Sequence of chain 1.I:
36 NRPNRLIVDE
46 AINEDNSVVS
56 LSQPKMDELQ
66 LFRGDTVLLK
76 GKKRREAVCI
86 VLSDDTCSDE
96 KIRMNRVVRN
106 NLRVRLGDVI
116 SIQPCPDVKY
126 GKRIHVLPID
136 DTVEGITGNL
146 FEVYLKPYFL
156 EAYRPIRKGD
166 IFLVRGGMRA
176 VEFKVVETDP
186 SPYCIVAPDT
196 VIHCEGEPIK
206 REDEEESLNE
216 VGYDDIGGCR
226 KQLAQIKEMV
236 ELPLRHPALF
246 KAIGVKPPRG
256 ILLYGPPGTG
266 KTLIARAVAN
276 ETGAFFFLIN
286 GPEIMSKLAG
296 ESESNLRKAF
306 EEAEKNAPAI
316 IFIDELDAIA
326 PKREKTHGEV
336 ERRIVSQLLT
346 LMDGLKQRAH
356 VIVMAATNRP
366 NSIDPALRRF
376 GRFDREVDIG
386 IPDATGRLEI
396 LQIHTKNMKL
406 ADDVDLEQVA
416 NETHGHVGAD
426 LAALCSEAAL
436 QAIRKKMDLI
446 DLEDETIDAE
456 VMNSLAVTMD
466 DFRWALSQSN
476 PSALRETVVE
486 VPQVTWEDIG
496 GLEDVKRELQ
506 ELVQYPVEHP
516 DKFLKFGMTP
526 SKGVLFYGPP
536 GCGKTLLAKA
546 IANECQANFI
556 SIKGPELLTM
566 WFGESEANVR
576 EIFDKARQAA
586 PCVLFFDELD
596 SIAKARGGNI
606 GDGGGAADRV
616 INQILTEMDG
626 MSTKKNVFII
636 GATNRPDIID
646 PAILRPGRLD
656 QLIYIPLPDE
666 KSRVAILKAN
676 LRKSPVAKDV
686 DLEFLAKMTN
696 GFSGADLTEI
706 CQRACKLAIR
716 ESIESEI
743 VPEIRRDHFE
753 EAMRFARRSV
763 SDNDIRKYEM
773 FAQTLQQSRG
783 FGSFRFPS

A protein and the small-molecule ligand that binds it are described below.
Small molecule (SMILES): Cc1cc2c(C(N)=O)cccc2n1-c1nc2c(c(NCc3ccccc3)n1)COCC2

Binding-site contacts:
Ligand atom C13 contacts residue LEU541 of chain 1.I at 3.2 Å (hydrophobic).
Ligand atom C17 contacts residue ASP493 of chain 1.I at 3.6 Å.
Ligand atom C09 contacts residue THR703 of chain 1.I at 3.6 Å.
Ligand atom O01 contacts residue THR703 of chain 1.I at 2.4 Å (h-bond).
Ligand atom N12 contacts residue LEU541 of chain 1.I at 3.4 Å.
Ligand atom C07 contacts residue LEU541 of chain 1.I at 3.3 Å (hydrophobic).
Ligand atom C04 contacts residue GLY536 of chain 1.I at 3.8 Å.
Ligand atom N14 contacts residue LEU541 of chain 1.I at 3.5 Å.
Ligand atom C02 contacts residue GLY699 of chain 1.I at 3.4 Å.
Ligand atom N31 contacts residue GLY699 of chain 1.I at 3.5 Å.
Ligand atom C19 contacts residue ILE671 of chain 1.I at 3.5 Å (hydrophobic).
Ligand atom C02 contacts residue ALA700 of chain 1.I at 3.4 Å (hydrophobic).
Ligand atom C05 contacts residue GLY538 of chain 1.I at 3.5 Å.
Ligand atom N14 contacts residue ALA674 of chain 1.I at 3.6 Å.
Ligand atom N16 contacts residue ALA670 of chain 1.I at 3.6 Å.
Ligand atom C13 contacts residue ALA674 of chain 1.I at 3.7 Å (hydrophobic).
Ligand atom C11 contacts residue ASN675 of chain 1.I at 3.5 Å.
Ligand atom C27 contacts residue VAL489 of chain 1.I at 3.4 Å (hydrophobic).
Ligand atom C06 contacts residue LEU541 of chain 1.I at 3.0 Å (hydrophobic).
Ligand atom C29 contacts residue ALA674 of chain 1.I at 3.5 Å (hydrophobic).
Ligand atom N31 contacts residue GLY536 of chain 1.I at 3.3 Å (h-bond).
Ligand atom N30 contacts residue LEU541 of chain 1.I at 3.4 Å.
Ligand atom O01 contacts residue ALA700 of chain 1.I at 3.5 Å.
Ligand atom O01 contacts residue GLY699 of chain 1.I at 3.4 Å (h-bond).
Ligand atom C04 contacts residue GLY699 of chain 1.I at 3.6 Å.
Ligand atom C18 contacts residue ILE494 of chain 1.I at 3.5 Å (hydrophobic).
Ligand atom C15 contacts residue ALA674 of chain 1.I at 3.5 Å (hydrophobic).
Ligand atom C05 contacts residue CYS537 of chain 1.I at 3.7 Å (hydrophobic).
Ligand atom C20 contacts residue ILE671 of chain 1.I at 3.6 Å (hydrophobic).
Ligand atom N30 contacts residue ALA674 of chain 1.I at 3.6 Å.
Ligand atom C25 contacts residue ASP493 of chain 1.I at 3.2 Å.
Ligand atom O26 contacts residue ARG677 of chain 1.I at 3.4 Å (salt-bridge).
Ligand atom N31 contacts residue ALA700 of chain 1.I at 3.0 Å (h-bond).
Ligand atom C23 contacts residue LEU541 of chain 1.I at 3.7 Å (hydrophobic).
Ligand atom C24 contacts residue ALA674 of chain 1.I at 3.4 Å (hydrophobic).
Ligand atom C02 contacts residue THR703 of chain 1.I at 3.2 Å.
Ligand atom C21 contacts residue CYS537 of chain 1.I at 3.5 Å (hydrophobic).
Ligand atom O26 contacts residue VAL489 of chain 1.I at 3.7 Å.
Ligand atom O26 contacts residue ASP493 of chain 1.I at 3.3 Å (salt-bridge).
Ligand atom C17 contacts residue ILE494 of chain 1.I at 3.5 Å (hydrophobic).